A small-molecule ligand and the protein it binds are described below.
Small molecule (SMILES): CC(=O)N[C@H]1[C@H](O[C@H]2[C@H](O)[C@@H](NC(C)=O)CO[C@@H]2CO)O[C@H](CO)[C@@H](O)[C@@H]1O

Sequence of chain 18.E:
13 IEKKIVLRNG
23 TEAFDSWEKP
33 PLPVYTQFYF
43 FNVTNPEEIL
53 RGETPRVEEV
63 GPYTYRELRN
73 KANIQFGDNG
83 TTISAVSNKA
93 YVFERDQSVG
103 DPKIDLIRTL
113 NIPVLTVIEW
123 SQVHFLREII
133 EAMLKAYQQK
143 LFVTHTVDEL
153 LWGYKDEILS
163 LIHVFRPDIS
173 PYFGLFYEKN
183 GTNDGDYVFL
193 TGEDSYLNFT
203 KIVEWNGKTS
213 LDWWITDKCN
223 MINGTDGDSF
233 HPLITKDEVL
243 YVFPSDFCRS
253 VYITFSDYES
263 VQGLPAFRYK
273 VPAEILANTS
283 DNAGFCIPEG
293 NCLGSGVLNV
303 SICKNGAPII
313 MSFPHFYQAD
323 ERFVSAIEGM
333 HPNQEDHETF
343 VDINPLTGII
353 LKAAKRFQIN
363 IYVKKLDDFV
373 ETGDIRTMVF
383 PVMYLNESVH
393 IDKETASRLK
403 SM

Binding-site contacts:
Ligand atom O3 contacts residue VAL94 of chain 18.E at 4.5 Å.
Ligand atom C3 contacts residue VAL94 of chain 18.E at 4.4 Å (hydrophobic).
Ligand atom O7 contacts residue TRP154 of chain 18.E at 4.5 Å.
Ligand atom C2 contacts residue ASN182 of chain 18.E at 2.5 Å.
Ligand atom O5 contacts residue ASN182 of chain 18.E at 2.4 Å (h-bond).
Ligand atom C8 contacts residue TYR93 of chain 18.E at 4.4 Å (hydrophobic).
Ligand atom C1 contacts residue TYR93 of chain 18.E at 3.8 Å (hydrophobic).
Ligand atom N2 contacts residue ASN182 of chain 18.E at 2.9 Å (h-bond).
Ligand atom C2 contacts residue VAL94 of chain 18.E at 4.3 Å (hydrophobic).
Ligand atom C2 contacts residue TYR93 of chain 18.E at 3.8 Å (hydrophobic).
Ligand atom O7 contacts residue ASN182 of chain 18.E at 2.9 Å (h-bond).
Ligand atom O4 contacts residue VAL94 of chain 18.E at 3.7 Å.
Ligand atom C8 contacts residue TRP154 of chain 18.E at 3.6 Å (hydrophobic).
Ligand atom C3 contacts residue TYR93 of chain 18.E at 3.8 Å (hydrophobic).
Ligand atom C7 contacts residue TYR93 of chain 18.E at 4.3 Å (hydrophobic).
Ligand atom C4 contacts residue ASN182 of chain 18.E at 4.3 Å.
Ligand atom C8 contacts residue ASN182 of chain 18.E at 4.3 Å.
Ligand atom O7 contacts residue LEU70 of chain 18.E at 3.7 Å.
Ligand atom O7 contacts residue VAL94 of chain 18.E at 3.5 Å.
Ligand atom N2 contacts residue TYR93 of chain 18.E at 3.3 Å (h-bond).
Ligand atom C7 contacts residue ASN182 of chain 18.E at 3.1 Å.
Ligand atom C1 contacts residue ASN182 of chain 18.E at 1.4 Å.
Ligand atom C8 contacts residue ASP150 of chain 18.E at 4.3 Å.
Ligand atom C5 contacts residue ASN182 of chain 18.E at 3.6 Å.
Ligand atom C3 contacts residue ASN182 of chain 18.E at 3.8 Å.
Ligand atom C7 contacts residue TRP154 of chain 18.E at 4.5 Å (hydrophobic).